This protein binds this small molecule.
Small molecule (SMILES): CC(=O)N[C@@H]1[C@@H](O)[C@H](O)[C@@H](CO)O[C@H]1O

Sequence of chain 3.E:
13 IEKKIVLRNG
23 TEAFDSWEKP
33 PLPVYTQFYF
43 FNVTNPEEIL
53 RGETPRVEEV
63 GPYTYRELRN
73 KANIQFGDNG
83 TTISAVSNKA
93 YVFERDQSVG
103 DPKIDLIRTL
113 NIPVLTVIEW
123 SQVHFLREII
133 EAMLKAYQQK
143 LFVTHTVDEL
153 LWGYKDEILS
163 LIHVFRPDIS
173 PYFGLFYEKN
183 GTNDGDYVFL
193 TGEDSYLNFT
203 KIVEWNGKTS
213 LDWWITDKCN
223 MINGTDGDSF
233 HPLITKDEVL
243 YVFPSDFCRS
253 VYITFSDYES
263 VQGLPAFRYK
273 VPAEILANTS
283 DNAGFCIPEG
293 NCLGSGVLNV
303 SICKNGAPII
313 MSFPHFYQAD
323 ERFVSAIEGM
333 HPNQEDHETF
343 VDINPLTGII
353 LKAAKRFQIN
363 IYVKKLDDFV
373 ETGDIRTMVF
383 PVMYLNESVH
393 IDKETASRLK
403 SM

Binding-site contacts:
Ligand atom C5 contacts residue ASN21 of chain 3.E at 3.3 Å.
Ligand atom C7 contacts residue ASN21 of chain 3.E at 4.0 Å.
Ligand atom N2 contacts residue ASN21 of chain 3.E at 3.3 Å (h-bond).
Ligand atom O6 contacts residue ASN21 of chain 3.E at 4.3 Å.
Ligand atom O5 contacts residue ASN21 of chain 3.E at 2.5 Å (h-bond).
Ligand atom C6 contacts residue ASN21 of chain 3.E at 3.3 Å.
Ligand atom C1 contacts residue ASN21 of chain 3.E at 1.4 Å.
Ligand atom C3 contacts residue ASN21 of chain 3.E at 3.7 Å.
Ligand atom C2 contacts residue ASN21 of chain 3.E at 2.5 Å.
Ligand atom O7 contacts residue ASN21 of chain 3.E at 4.0 Å.
Ligand atom C4 contacts residue ASN21 of chain 3.E at 3.8 Å.